Sequence of chain 56.T:
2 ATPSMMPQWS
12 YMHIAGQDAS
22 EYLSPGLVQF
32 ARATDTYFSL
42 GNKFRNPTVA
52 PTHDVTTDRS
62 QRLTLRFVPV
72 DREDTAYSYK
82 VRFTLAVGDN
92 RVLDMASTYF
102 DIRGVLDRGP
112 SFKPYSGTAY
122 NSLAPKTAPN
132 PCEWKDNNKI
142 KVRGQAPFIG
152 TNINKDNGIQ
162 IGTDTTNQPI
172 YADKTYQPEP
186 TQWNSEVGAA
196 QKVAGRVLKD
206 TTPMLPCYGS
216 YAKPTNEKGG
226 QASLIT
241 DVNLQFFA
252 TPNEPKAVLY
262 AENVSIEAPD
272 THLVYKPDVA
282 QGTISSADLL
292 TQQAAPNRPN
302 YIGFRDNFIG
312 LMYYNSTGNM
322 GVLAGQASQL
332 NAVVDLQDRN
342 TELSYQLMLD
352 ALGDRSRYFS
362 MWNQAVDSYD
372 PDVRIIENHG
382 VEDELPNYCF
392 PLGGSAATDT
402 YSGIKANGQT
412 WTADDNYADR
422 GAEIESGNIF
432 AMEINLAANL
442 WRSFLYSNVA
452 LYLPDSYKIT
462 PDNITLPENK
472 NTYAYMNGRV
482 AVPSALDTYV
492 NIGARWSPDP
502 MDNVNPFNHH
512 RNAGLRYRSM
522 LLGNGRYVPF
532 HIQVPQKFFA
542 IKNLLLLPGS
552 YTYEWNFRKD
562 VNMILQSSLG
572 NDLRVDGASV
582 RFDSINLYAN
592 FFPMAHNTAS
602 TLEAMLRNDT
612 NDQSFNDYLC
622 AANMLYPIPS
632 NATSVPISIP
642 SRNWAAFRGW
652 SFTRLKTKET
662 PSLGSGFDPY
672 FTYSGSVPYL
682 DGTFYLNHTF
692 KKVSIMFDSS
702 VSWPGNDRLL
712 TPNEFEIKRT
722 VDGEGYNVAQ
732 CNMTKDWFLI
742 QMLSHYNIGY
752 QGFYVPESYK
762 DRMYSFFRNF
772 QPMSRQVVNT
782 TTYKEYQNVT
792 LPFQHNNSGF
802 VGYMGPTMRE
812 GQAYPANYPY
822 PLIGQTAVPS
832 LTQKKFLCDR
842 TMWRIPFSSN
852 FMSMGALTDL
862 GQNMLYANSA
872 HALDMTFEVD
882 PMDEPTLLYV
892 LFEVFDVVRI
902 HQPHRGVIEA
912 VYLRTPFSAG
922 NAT

A protein and the small-molecule ligand that binds it are described below.
Small molecule (SMILES): NC(N)=NCCC[C@H](NC(=O)[C@@H]1CCCN1)C(=O)N[C@H](C=O)Cc1cnc[nH]1

Sequence of chain 56.V:
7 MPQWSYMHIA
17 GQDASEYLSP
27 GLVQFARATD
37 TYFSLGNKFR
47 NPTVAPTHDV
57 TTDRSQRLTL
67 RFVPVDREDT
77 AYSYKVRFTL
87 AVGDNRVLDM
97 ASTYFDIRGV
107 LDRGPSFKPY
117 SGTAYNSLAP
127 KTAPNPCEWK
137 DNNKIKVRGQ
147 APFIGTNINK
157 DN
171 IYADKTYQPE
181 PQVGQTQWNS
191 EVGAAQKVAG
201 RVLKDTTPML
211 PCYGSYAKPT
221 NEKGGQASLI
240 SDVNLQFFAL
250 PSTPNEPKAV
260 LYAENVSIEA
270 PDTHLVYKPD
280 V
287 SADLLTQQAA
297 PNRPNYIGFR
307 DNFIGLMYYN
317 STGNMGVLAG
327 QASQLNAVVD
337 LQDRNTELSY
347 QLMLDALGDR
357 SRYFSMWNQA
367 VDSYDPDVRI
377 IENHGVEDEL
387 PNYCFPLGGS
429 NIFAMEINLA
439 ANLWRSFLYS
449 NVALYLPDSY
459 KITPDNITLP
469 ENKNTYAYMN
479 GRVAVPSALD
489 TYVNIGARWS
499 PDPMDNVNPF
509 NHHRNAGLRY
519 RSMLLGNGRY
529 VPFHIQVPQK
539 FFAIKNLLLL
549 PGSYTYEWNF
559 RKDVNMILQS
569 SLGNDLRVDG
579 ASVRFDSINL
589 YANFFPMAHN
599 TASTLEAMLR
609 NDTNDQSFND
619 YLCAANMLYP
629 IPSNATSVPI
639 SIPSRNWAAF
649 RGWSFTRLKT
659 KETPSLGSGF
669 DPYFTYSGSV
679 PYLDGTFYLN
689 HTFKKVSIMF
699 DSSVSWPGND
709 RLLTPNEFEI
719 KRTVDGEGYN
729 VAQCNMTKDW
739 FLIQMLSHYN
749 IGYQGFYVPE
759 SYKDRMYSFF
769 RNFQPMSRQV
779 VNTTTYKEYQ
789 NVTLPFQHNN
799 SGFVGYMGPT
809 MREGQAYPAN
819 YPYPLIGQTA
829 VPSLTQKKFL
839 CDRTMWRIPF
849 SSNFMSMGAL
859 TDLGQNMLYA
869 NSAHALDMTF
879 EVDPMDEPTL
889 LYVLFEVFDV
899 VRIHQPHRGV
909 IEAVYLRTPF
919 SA

Binding-site contacts:
Ligand atom N contacts residue ASN617 of chain 56.T at 2.8 Å (h-bond).
Ligand atom O contacts residue ARG845 of chain 56.T at 4.2 Å.
Ligand atom CB contacts residue TYR619 of chain 56.T at 4.0 Å (hydrophobic).
Ligand atom N contacts residue CYS621 of chain 56.T at 3.2 Å (h-bond).
Ligand atom CB contacts residue ARG649 of chain 56.T at 3.8 Å.
Ligand atom N contacts residue TYR619 of chain 56.T at 3.7 Å.
Ligand atom CD contacts residue ARG46 of chain 56.V at 3.9 Å.
Ligand atom N contacts residue TYR619 of chain 56.T at 3.4 Å.
Ligand atom CB contacts residue PHE896 of chain 56.T at 3.9 Å (hydrophobic).
Ligand atom CD contacts residue CYS621 of chain 56.T at 4.2 Å (hydrophobic).
Ligand atom CG contacts residue PHE896 of chain 56.T at 3.4 Å (hydrophobic).
Ligand atom O contacts residue TYR619 of chain 56.T at 3.9 Å.
Ligand atom CA contacts residue CYS621 of chain 56.T at 3.1 Å (hydrophobic).
Ligand atom C contacts residue ARG649 of chain 56.T at 4.2 Å.
Ligand atom C contacts residue TYR619 of chain 56.T at 3.4 Å (hydrophobic).
Ligand atom N contacts residue ARG649 of chain 56.T at 3.8 Å.
Ligand atom CE1 contacts residue MET843 of chain 56.T at 4.1 Å (hydrophobic).
Ligand atom CB contacts residue ARG649 of chain 56.T at 3.6 Å.
Ligand atom ND1 contacts residue GLU894 of chain 56.T at 3.9 Å.
Ligand atom CA contacts residue TYR619 of chain 56.T at 3.6 Å (hydrophobic).
Ligand atom CE1 contacts residue LEU348 of chain 56.T at 4.0 Å (hydrophobic).
Ligand atom CB contacts residue GLU894 of chain 56.T at 4.2 Å.
Ligand atom CA contacts residue TYR619 of chain 56.T at 3.8 Å (hydrophobic).
Ligand atom CG contacts residue GLU894 of chain 56.T at 3.8 Å.
Ligand atom CG contacts residue ASN617 of chain 56.T at 3.6 Å.
Ligand atom CD2 contacts residue ARG845 of chain 56.T at 3.8 Å.
Ligand atom CG contacts residue ARG46 of chain 56.V at 3.7 Å.
Ligand atom CB contacts residue TYR619 of chain 56.T at 3.1 Å (hydrophobic).
Ligand atom CA contacts residue ARG649 of chain 56.T at 4.0 Å.
Ligand atom CB contacts residue CYS621 of chain 56.T at 3.7 Å (hydrophobic).
Ligand atom C contacts residue ARG649 of chain 56.T at 3.8 Å.
Ligand atom CD contacts residue ASN617 of chain 56.T at 2.8 Å.
Ligand atom CA contacts residue ASN617 of chain 56.T at 4.2 Å.
Ligand atom CD2 contacts residue GLU894 of chain 56.T at 4.2 Å.
Ligand atom O contacts residue ARG649 of chain 56.T at 3.2 Å (salt-bridge).
Ligand atom CE1 contacts residue GLU894 of chain 56.T at 4.3 Å.
Ligand atom CA contacts residue ARG649 of chain 56.T at 3.9 Å.
Ligand atom C contacts residue ASN617 of chain 56.T at 4.2 Å.
Ligand atom N contacts residue ASP618 of chain 56.T at 3.5 Å (salt-bridge).
Ligand atom ND1 contacts residue LEU348 of chain 56.T at 4.2 Å.